The protein below binds the small molecule below.
Small molecule (SMILES): CC(=O)N[C@H]1[C@H](O[C@H]2[C@H](O)[C@@H](NC(C)=O)CO[C@@H]2CO[C@@H]2O[C@@H](C)[C@@H](O)[C@@H](O)[C@@H]2O)O[C@H](CO)[C@@H](O)[C@@H]1O

Sequence of chain 1.B:
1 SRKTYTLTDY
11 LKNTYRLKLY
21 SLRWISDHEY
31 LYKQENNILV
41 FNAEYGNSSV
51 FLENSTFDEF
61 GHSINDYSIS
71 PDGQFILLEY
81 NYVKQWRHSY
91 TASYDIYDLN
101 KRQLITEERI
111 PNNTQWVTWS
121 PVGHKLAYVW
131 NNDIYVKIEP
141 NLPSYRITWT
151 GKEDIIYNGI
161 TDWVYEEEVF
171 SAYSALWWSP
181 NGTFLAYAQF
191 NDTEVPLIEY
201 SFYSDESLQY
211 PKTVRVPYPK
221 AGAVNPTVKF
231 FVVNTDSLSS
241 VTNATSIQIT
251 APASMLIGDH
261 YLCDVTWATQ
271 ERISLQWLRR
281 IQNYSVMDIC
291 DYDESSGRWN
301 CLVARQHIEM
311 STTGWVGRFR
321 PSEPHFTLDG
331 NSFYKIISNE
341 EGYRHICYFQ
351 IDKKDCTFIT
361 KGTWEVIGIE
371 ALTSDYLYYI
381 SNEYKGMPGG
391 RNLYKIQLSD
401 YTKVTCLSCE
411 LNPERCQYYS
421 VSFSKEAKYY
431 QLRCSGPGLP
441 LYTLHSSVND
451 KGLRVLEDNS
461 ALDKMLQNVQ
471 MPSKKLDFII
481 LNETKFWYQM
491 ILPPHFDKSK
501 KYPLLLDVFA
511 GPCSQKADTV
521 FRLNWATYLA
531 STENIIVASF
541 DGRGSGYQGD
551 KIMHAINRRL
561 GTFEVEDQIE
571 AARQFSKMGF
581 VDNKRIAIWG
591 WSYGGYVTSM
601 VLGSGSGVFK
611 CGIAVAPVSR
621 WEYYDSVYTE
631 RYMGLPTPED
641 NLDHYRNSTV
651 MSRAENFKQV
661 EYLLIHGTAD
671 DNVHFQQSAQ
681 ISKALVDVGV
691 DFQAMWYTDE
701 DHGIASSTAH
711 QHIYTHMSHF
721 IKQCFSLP

Binding-site contacts:
Ligand atom N2 contacts residue ASN42 of chain 1.B at 4.2 Å.
Ligand atom C3 contacts residue ASN42 of chain 1.B at 4.5 Å.
Ligand atom O5 contacts residue ASN47 of chain 1.B at 2.3 Å (h-bond).
Ligand atom C8 contacts residue GLU29 of chain 1.B at 4.1 Å.
Ligand atom C5 contacts residue ASN47 of chain 1.B at 3.6 Å.
Ligand atom N2 contacts residue GLU29 of chain 1.B at 4.3 Å.
Ligand atom C5 contacts residue TYR45 of chain 1.B at 3.6 Å (hydrophobic).
Ligand atom C7 contacts residue SER48 of chain 1.B at 3.9 Å.
Ligand atom C8 contacts residue VAL40 of chain 1.B at 3.3 Å (hydrophobic).
Ligand atom C3 contacts residue ASN47 of chain 1.B at 3.8 Å.
Ligand atom O7 contacts residue SER48 of chain 1.B at 3.0 Å (h-bond).
Ligand atom C2 contacts residue ASN47 of chain 1.B at 2.5 Å.
Ligand atom N2 contacts residue ASN47 of chain 1.B at 3.0 Å (h-bond).
Ligand atom O3 contacts residue TYR45 of chain 1.B at 4.0 Å.
Ligand atom O4 contacts residue TYR45 of chain 1.B at 4.5 Å.
Ligand atom C8 contacts residue SER48 of chain 1.B at 3.9 Å.
Ligand atom C4 contacts residue ASN47 of chain 1.B at 4.3 Å.
Ligand atom C7 contacts residue SER49 of chain 1.B at 3.4 Å.
Ligand atom C1 contacts residue ASN47 of chain 1.B at 1.5 Å.
Ligand atom C1 contacts residue ASN42 of chain 1.B at 4.2 Å.
Ligand atom C7 contacts residue ASN47 of chain 1.B at 3.1 Å.
Ligand atom C6 contacts residue TYR45 of chain 1.B at 3.6 Å (hydrophobic).
Ligand atom C3 contacts residue TYR45 of chain 1.B at 4.0 Å (hydrophobic).
Ligand atom C4 contacts residue TYR45 of chain 1.B at 3.5 Å (hydrophobic).
Ligand atom C8 contacts residue ASN47 of chain 1.B at 4.0 Å.
Ligand atom O7 contacts residue ASN47 of chain 1.B at 3.0 Å (h-bond).
Ligand atom C8 contacts residue SER49 of chain 1.B at 3.6 Å.
Ligand atom O7 contacts residue SER49 of chain 1.B at 2.6 Å (h-bond).